A protein and the small-molecule ligand that binds it are described below.
Small molecule (SMILES): CC(=O)N[C@H]1[C@H](O[C@H]2[C@H](O)[C@@H](NC(C)=O)CO[C@@H]2CO[C@H]2O[C@@H](C)[C@@H](O)[C@@H](O)[C@@H]2O)O[C@H](CO)[C@@H](O)[C@@H]1O

Binding-site contacts:
Ligand atom O4 contacts residue PHE276 of chain 3.A at 3.5 Å (h-bond).
Ligand atom O3 contacts residue PRO279 of chain 3.A at 4.2 Å.
Ligand atom C1 contacts residue ASN243 of chain 3.A at 3.4 Å.
Ligand atom N2 contacts residue TYR235 of chain 3.A at 3.8 Å.
Ligand atom C6 contacts residue LEU247 of chain 3.A at 3.9 Å (hydrophobic).
Ligand atom C4 contacts residue ASN243 of chain 3.A at 4.3 Å.
Ligand atom C1 contacts residue ASN243 of chain 3.A at 4.0 Å.
Ligand atom C7 contacts residue ASN239 of chain 3.A at 3.9 Å.
Ligand atom C3 contacts residue ASN239 of chain 3.A at 3.8 Å.
Ligand atom N2 contacts residue PRO279 of chain 3.A at 4.3 Å.
Ligand atom C1 contacts residue ASN239 of chain 3.A at 1.5 Å.
Ligand atom C6 contacts residue ASN239 of chain 3.A at 4.3 Å.
Ligand atom O5 contacts residue LYS246 of chain 3.A at 4.3 Å.
Ligand atom C5 contacts residue ASN239 of chain 3.A at 3.8 Å.
Ligand atom O2 contacts residue PRO279 of chain 3.A at 4.0 Å.
Ligand atom C6 contacts residue ASN243 of chain 3.A at 3.3 Å.
Ligand atom O6 contacts residue ASN243 of chain 3.A at 4.2 Å.
Ligand atom O7 contacts residue TYR235 of chain 3.A at 3.5 Å.
Ligand atom C4 contacts residue LEU247 of chain 3.A at 4.3 Å (hydrophobic).
Ligand atom C6 contacts residue LYS246 of chain 3.A at 3.9 Å.
Ligand atom C6 contacts residue ASN243 of chain 3.A at 3.7 Å.
Ligand atom O5 contacts residue ASN243 of chain 3.A at 3.7 Å.
Ligand atom C4 contacts residue ASN239 of chain 3.A at 4.3 Å.
Ligand atom N2 contacts residue ASN239 of chain 3.A at 2.9 Å (h-bond).
Ligand atom O3 contacts residue PHE276 of chain 3.A at 3.3 Å (h-bond).
Ligand atom C2 contacts residue ASN239 of chain 3.A at 2.6 Å.
Ligand atom C4 contacts residue PHE276 of chain 3.A at 3.3 Å (hydrophobic).
Ligand atom O5 contacts residue ASN239 of chain 3.A at 2.5 Å (h-bond).
Ligand atom C5 contacts residue ASN243 of chain 3.A at 4.2 Å.
Ligand atom O5 contacts residue ASN243 of chain 3.A at 3.9 Å.
Ligand atom C8 contacts residue PRO279 of chain 3.A at 3.2 Å (hydrophobic).
Ligand atom O4 contacts residue LEU247 of chain 3.A at 4.0 Å.
Ligand atom C5 contacts residue ASN243 of chain 3.A at 3.5 Å.
Ligand atom O3 contacts residue VAL278 of chain 3.A at 4.0 Å.
Ligand atom C7 contacts residue TYR235 of chain 3.A at 4.2 Å (hydrophobic).
Ligand atom C3 contacts residue PHE276 of chain 3.A at 3.5 Å (hydrophobic).

Sequence of chain 3.A:
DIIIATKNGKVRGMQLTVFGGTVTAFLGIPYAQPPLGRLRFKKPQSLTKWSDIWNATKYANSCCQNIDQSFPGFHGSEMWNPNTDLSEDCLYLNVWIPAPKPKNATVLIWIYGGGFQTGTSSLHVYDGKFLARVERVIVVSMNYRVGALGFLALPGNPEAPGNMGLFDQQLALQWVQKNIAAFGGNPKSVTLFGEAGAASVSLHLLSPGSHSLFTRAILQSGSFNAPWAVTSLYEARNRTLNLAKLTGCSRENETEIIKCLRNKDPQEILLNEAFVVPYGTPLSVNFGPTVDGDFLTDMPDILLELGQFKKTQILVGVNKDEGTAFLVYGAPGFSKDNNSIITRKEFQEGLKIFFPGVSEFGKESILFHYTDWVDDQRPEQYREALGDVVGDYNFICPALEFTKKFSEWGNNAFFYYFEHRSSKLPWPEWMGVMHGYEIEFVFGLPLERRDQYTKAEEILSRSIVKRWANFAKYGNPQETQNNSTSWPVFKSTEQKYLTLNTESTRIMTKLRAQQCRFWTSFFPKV